A small-molecule ligand and the protein it binds are described below.
Small molecule (SMILES): C[C@H]1CCC[C@H](O)CCC/C=C/c2cc(O)cc(O)c2C(=O)O1

Sequence of chain 1.H:
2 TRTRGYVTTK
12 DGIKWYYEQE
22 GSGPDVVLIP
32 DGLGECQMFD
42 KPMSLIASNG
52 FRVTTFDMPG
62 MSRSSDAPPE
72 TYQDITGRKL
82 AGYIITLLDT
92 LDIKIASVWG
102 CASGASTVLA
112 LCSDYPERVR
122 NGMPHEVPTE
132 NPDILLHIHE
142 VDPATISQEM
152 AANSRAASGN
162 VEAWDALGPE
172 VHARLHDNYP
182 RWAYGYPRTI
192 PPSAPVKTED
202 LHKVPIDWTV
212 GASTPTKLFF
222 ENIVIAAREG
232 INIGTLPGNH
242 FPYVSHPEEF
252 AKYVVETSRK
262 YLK

Binding-site contacts:
Ligand atom OAD contacts residue SER104 of chain 1.H at 3.3 Å.
Ligand atom CAL contacts residue MET151 of chain 1.H at 3.4 Å (hydrophobic).
Ligand atom CAA contacts residue GLY33 of chain 1.H at 4.0 Å.
Ligand atom CAA contacts residue LEU34 of chain 1.H at 3.5 Å (hydrophobic).
Ligand atom CAT contacts residue TRP183 of chain 1.H at 3.9 Å (hydrophobic).
Ligand atom CAM contacts residue PHE242 of chain 1.H at 4.0 Å (hydrophobic).
Ligand atom OAD contacts residue TYR187 of chain 1.H at 3.7 Å.
Ligand atom OAE contacts residue ASN154 of chain 1.H at 3.4 Å (h-bond).
Ligand atom CAL contacts residue SER155 of chain 1.H at 3.6 Å.
Ligand atom CAR contacts residue PRO129 of chain 1.H at 3.9 Å (hydrophobic).
Ligand atom OAC contacts residue ASN132 of chain 1.H at 2.5 Å (h-bond).
Ligand atom OAE contacts residue ILE135 of chain 1.H at 3.5 Å.
Ligand atom CAS contacts residue TRP183 of chain 1.H at 3.4 Å (hydrophobic).
Ligand atom CAV contacts residue HIS241 of chain 1.H at 3.6 Å.
Ligand atom OAD contacts residue GLY33 of chain 1.H at 3.7 Å.
Ligand atom CAM contacts residue HIS241 of chain 1.H at 3.4 Å.
Ligand atom OAP contacts residue HIS241 of chain 1.H at 3.4 Å (h-bond).
Ligand atom CAI contacts residue ASN132 of chain 1.H at 3.4 Å.
Ligand atom OAD contacts residue TRP183 of chain 1.H at 2.9 Å (h-bond).
Ligand atom CAU contacts residue ALA103 of chain 1.H at 3.8 Å (hydrophobic).
Ligand atom CAQ contacts residue ALA103 of chain 1.H at 3.3 Å (hydrophobic).
Ligand atom CAO contacts residue MET151 of chain 1.H at 3.8 Å (hydrophobic).
Ligand atom CAQ contacts residue TRP183 of chain 1.H at 3.9 Å (hydrophobic).
Ligand atom CAQ contacts residue HIS241 of chain 1.H at 3.9 Å.
Ligand atom OAC contacts residue PRO129 of chain 1.H at 3.9 Å.
Ligand atom OAB contacts residue TRP183 of chain 1.H at 4.0 Å.
Ligand atom OAC contacts residue PRO192 of chain 1.H at 3.1 Å.
Ligand atom CAU contacts residue TRP183 of chain 1.H at 3.5 Å (hydrophobic).
Ligand atom OAB contacts residue SER104 of chain 1.H at 4.0 Å.
Ligand atom CAF contacts residue PHE220 of chain 1.H at 3.8 Å (hydrophobic).
Ligand atom OAB contacts residue GLY33 of chain 1.H at 3.0 Å (h-bond).
Ligand atom CAJ contacts residue PHE220 of chain 1.H at 3.6 Å (hydrophobic).
Ligand atom OAP contacts residue TRP183 of chain 1.H at 4.0 Å.
Ligand atom OAC contacts residue PRO188 of chain 1.H at 3.6 Å.
Ligand atom CAH contacts residue ILE191 of chain 1.H at 3.7 Å (hydrophobic).
Ligand atom CAH contacts residue TRP183 of chain 1.H at 3.9 Å (hydrophobic).
Ligand atom CAR contacts residue ASN132 of chain 1.H at 3.3 Å.
Ligand atom CAO contacts residue SER155 of chain 1.H at 3.7 Å.
Ligand atom OAB contacts residue ALA103 of chain 1.H at 2.8 Å.
Ligand atom CAA contacts residue TRP183 of chain 1.H at 3.7 Å (hydrophobic).